A small-molecule ligand and the protein it binds are described below.
Small molecule (SMILES): Nc1ncnc2c1ncn2[C@@H]1O[C@H](CO[P](=O)(O)O[P](=O)(O)OP(=O)(O)O)C[C@H]1O

Sequence of chain 1.B:
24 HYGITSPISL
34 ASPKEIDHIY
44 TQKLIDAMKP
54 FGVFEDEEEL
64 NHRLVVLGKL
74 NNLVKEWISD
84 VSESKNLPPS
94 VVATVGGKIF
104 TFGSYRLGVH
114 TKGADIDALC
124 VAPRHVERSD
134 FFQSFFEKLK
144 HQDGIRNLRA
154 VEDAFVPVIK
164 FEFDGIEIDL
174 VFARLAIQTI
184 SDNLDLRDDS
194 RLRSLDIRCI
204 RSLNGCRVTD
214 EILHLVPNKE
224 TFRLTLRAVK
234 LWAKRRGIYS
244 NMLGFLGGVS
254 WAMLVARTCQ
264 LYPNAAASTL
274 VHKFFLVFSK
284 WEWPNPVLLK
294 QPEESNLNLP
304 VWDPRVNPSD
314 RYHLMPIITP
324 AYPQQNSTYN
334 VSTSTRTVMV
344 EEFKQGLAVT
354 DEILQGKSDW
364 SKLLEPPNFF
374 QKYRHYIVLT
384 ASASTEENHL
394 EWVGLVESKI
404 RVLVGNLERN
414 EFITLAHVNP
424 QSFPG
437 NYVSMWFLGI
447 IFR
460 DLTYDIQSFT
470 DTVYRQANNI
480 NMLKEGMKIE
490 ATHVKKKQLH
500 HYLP

Binding-site contacts:
Ligand atom N1 contacts residue THR322 of chain 1.B at 3.1 Å (h-bond).
Ligand atom C4' contacts residue ASP120 of chain 1.B at 3.5 Å.
Ligand atom C4' contacts residue PHE105 of chain 1.B at 3.4 Å (hydrophobic).
Ligand atom O3B contacts residue SER107 of chain 1.B at 3.1 Å (h-bond).
Ligand atom N9 contacts residue VAL252 of chain 1.B at 3.3 Å.
Ligand atom C3' contacts residue PHE105 of chain 1.B at 3.7 Å (hydrophobic).
Ligand atom O3B contacts residue GLY251 of chain 1.B at 3.8 Å.
Ligand atom PG contacts residue SER107 of chain 1.B at 3.1 Å.
Ligand atom N7 contacts residue VAL252 of chain 1.B at 3.4 Å.
Ligand atom O2G contacts residue TYR242 of chain 1.B at 2.5 Å (h-bond).
Ligand atom O1B contacts residue ASP120 of chain 1.B at 3.1 Å (salt-bridge).
Ligand atom C8 contacts residue VAL252 of chain 1.B at 3.3 Å (hydrophobic).
Ligand atom O2' contacts residue THR212 of chain 1.B at 3.8 Å.
Ligand atom C3' contacts residue ASP120 of chain 1.B at 3.6 Å.
Ligand atom C5 contacts residue VAL252 of chain 1.B at 3.6 Å (hydrophobic).
Ligand atom PG contacts residue CA1 of chain 1.F at 3.6 Å.
Ligand atom C2 contacts residue ASN207 of chain 1.B at 3.3 Å.
Ligand atom O2' contacts residue VAL252 of chain 1.B at 3.7 Å.
Ligand atom O1B contacts residue CA1 of chain 1.F at 2.4 Å.
Ligand atom O1B contacts residue SER107 of chain 1.B at 3.1 Å (h-bond).
Ligand atom C2 contacts residue THR322 of chain 1.B at 3.5 Å.
Ligand atom C2 contacts residue VAL211 of chain 1.B at 3.7 Å (hydrophobic).
Ligand atom O4' contacts residue PHE105 of chain 1.B at 3.7 Å.
Ligand atom PG contacts residue TYR242 of chain 1.B at 3.5 Å.
Ligand atom O1A contacts residue CA1 of chain 1.F at 2.8 Å.
Ligand atom O3G contacts residue LYS233 of chain 1.B at 3.4 Å (salt-bridge).
Ligand atom N1 contacts residue ASN207 of chain 1.B at 3.8 Å.
Ligand atom O2B contacts residue SER107 of chain 1.B at 3.2 Å (h-bond).
Ligand atom O2B contacts residue GLY106 of chain 1.B at 3.8 Å.
Ligand atom O3B contacts residue TYR242 of chain 1.B at 3.4 Å (h-bond).
Ligand atom O3G contacts residue SER107 of chain 1.B at 2.1 Å (h-bond).
Ligand atom PB contacts residue CA1 of chain 1.F at 3.6 Å.
Ligand atom PB contacts residue SER107 of chain 1.B at 3.3 Å.
Ligand atom C3' contacts residue GLY106 of chain 1.B at 3.6 Å.
Ligand atom O3B contacts residue LYS233 of chain 1.B at 3.7 Å.
Ligand atom C4 contacts residue VAL252 of chain 1.B at 3.5 Å (hydrophobic).
Ligand atom C5' contacts residue ASP120 of chain 1.B at 3.2 Å.
Ligand atom N6 contacts residue SER330 of chain 1.B at 3.6 Å.
Ligand atom O1G contacts residue CA1 of chain 1.F at 2.3 Å.
Ligand atom C2' contacts residue VAL252 of chain 1.B at 3.6 Å (hydrophobic).